A protein and the small-molecule ligand that binds it are described below.
Small molecule (SMILES): CC(=O)N[C@H]1[C@H](O[C@H]2[C@H](O)[C@@H](NC(C)=O)CO[C@@H]2CO)O[C@H](CO)[C@@H](O)[C@@H]1O

Sequence of chain 44.S:
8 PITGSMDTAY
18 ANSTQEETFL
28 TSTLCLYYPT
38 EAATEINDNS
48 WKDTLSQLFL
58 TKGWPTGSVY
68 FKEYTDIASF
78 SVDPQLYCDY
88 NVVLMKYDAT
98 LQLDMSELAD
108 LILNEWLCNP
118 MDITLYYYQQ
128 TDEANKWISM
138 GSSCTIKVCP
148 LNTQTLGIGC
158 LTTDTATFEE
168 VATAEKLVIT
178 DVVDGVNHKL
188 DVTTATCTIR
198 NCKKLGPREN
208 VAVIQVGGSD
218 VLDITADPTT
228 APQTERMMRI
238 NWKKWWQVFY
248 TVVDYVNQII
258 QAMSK

Binding-site contacts:
Ligand atom C8 contacts residue TYR17 of chain 44.S at 4.2 Å (hydrophobic).
Ligand atom C6 contacts residue ASN19 of chain 44.S at 4.1 Å.
Ligand atom N2 contacts residue ASN19 of chain 44.S at 4.1 Å.
Ligand atom C3 contacts residue ASN19 of chain 44.S at 4.4 Å.
Ligand atom C2 contacts residue ASN19 of chain 44.S at 3.4 Å.
Ligand atom O6 contacts residue ASN19 of chain 44.S at 4.4 Å.
Ligand atom O5 contacts residue ASN19 of chain 44.S at 2.2 Å (h-bond).
Ligand atom C1 contacts residue ASN19 of chain 44.S at 1.9 Å.
Ligand atom C5 contacts residue ASN19 of chain 44.S at 3.4 Å.